Sequence of chain 2.B:
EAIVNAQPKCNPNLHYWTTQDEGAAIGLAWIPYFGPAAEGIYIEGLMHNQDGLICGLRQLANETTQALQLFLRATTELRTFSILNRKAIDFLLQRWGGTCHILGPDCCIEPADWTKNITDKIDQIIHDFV

This small molecule binds to this protein.
Small molecule (SMILES): CC(=O)N[C@H]1[C@H](O[C@H]2[C@H](O)[C@@H](NC(C)=O)CO[C@@H]2CO)O[C@H](CO)[C@@H](O[C@@H]2O[C@H](CO[C@H]3O[C@H](CO)[C@@H](O)[C@H](O)[C@@H]3O)[C@@H](O)[C@H](O)[C@@H]2O)[C@@H]1O

Sequence of chain 3.A:
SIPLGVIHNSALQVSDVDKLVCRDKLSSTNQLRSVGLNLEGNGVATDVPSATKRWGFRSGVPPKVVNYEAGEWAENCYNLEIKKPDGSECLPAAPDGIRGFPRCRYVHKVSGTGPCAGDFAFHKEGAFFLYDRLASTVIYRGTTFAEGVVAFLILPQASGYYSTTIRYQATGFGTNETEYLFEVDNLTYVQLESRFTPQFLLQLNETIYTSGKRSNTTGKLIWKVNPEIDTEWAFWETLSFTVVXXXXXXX

Sequence of chain 3.B:
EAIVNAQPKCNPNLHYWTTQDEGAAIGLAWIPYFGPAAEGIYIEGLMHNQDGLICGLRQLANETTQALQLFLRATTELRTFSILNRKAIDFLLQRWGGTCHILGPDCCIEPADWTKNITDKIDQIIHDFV

Binding-site contacts:
Ligand atom C7 contacts residue GLU129 of chain 3.A at 4.0 Å.
Ligand atom N2 contacts residue ASN62 of chain 3.B at 2.9 Å (h-bond).
Ligand atom C6 contacts residue ALA6 of chain 3.B at 4.0 Å (hydrophobic).
Ligand atom C7 contacts residue GOL1 of chain 3.J at 3.7 Å.
Ligand atom O6 contacts residue GLN7 of chain 3.B at 2.4 Å (h-bond).
Ligand atom C6 contacts residue GLN7 of chain 3.B at 3.4 Å.
Ligand atom C2 contacts residue ASN62 of chain 3.B at 2.5 Å.
Ligand atom C2 contacts residue GOL1 of chain 3.J at 3.6 Å.
Ligand atom C8 contacts residue GOL1 of chain 3.J at 3.8 Å.
Ligand atom O7 contacts residue ASN62 of chain 3.B at 3.9 Å.
Ligand atom C1 contacts residue GOL1 of chain 3.J at 3.4 Å.
Ligand atom O6 contacts residue GLU129 of chain 3.A at 4.0 Å.
Ligand atom O6 contacts residue ILE31 of chain 2.B at 4.3 Å.
Ligand atom C7 contacts residue ASN62 of chain 3.B at 3.6 Å.
Ligand atom O7 contacts residue ALA131 of chain 3.A at 4.1 Å.
Ligand atom C7 contacts residue VAL153 of chain 3.A at 4.2 Å (hydrophobic).
Ligand atom C5 contacts residue GLU129 of chain 3.A at 4.1 Å.
Ligand atom C8 contacts residue THR65 of chain 3.B at 3.6 Å.
Ligand atom C8 contacts residue ALA131 of chain 3.A at 3.9 Å (hydrophobic).
Ligand atom C8 contacts residue TRP30 of chain 2.B at 4.2 Å (hydrophobic).
Ligand atom C4 contacts residue ASN62 of chain 3.B at 4.2 Å.
Ligand atom C8 contacts residue GLY130 of chain 3.A at 3.9 Å.
Ligand atom C8 contacts residue GLU129 of chain 3.A at 3.5 Å.
Ligand atom C1 contacts residue ASN62 of chain 3.B at 1.4 Å.
Ligand atom O6 contacts residue LEU28 of chain 2.B at 4.2 Å.
Ligand atom C5 contacts residue GLN7 of chain 3.B at 3.8 Å.
Ligand atom C5 contacts residue ASN62 of chain 3.B at 3.6 Å.
Ligand atom O6 contacts residue ALA6 of chain 3.B at 4.2 Å.
Ligand atom C1 contacts residue GLN7 of chain 3.B at 3.7 Å.
Ligand atom C3 contacts residue ASN62 of chain 3.B at 3.8 Å.
Ligand atom C3 contacts residue GOL1 of chain 3.J at 3.6 Å.
Ligand atom O3 contacts residue GLU129 of chain 3.A at 4.0 Å.
Ligand atom O7 contacts residue VAL153 of chain 3.A at 4.1 Å.
Ligand atom N2 contacts residue GOL1 of chain 3.J at 2.9 Å (h-bond).
Ligand atom O5 contacts residue ASN62 of chain 3.B at 2.3 Å (h-bond).
Ligand atom O7 contacts residue LEU43 of chain 3.A at 3.8 Å.
Ligand atom O6 contacts residue PRO8 of chain 3.B at 3.6 Å.
Ligand atom C8 contacts residue VAL153 of chain 3.A at 3.9 Å (hydrophobic).
Ligand atom O5 contacts residue GLN7 of chain 3.B at 2.8 Å (h-bond).
Ligand atom C8 contacts residue PRO8 of chain 3.B at 3.9 Å (hydrophobic).